A protein and the small-molecule ligand that binds it are described below.
Small molecule (SMILES): CC(=O)N[C@@H]1[C@@H](O)[C@H](O)[C@@H](CO)O[C@H]1O

Binding-site contacts:
Ligand atom O5 contacts residue MET107 of chain 1.A at 4.2 Å.
Ligand atom C3 contacts residue ASN75 of chain 1.A at 3.8 Å.
Ligand atom O6 contacts residue MET107 of chain 1.A at 4.1 Å.
Ligand atom O7 contacts residue ASN75 of chain 1.A at 3.3 Å (h-bond).
Ligand atom C2 contacts residue ASN75 of chain 1.A at 2.5 Å.
Ligand atom C4 contacts residue ASN75 of chain 1.A at 4.2 Å.
Ligand atom N2 contacts residue ASN75 of chain 1.A at 3.0 Å (h-bond).
Ligand atom C7 contacts residue ASN75 of chain 1.A at 3.3 Å.
Ligand atom C1 contacts residue ASN75 of chain 1.A at 1.4 Å.
Ligand atom C1 contacts residue THR77 of chain 1.A at 4.2 Å.
Ligand atom C8 contacts residue ASN75 of chain 1.A at 3.3 Å.
Ligand atom N2 contacts residue THR77 of chain 1.A at 4.5 Å.
Ligand atom O7 contacts residue HIS74 of chain 1.A at 4.2 Å.
Ligand atom O5 contacts residue ASN75 of chain 1.A at 2.3 Å (h-bond).
Ligand atom C5 contacts residue ASN75 of chain 1.A at 3.6 Å.

Sequence of chain 1.A:
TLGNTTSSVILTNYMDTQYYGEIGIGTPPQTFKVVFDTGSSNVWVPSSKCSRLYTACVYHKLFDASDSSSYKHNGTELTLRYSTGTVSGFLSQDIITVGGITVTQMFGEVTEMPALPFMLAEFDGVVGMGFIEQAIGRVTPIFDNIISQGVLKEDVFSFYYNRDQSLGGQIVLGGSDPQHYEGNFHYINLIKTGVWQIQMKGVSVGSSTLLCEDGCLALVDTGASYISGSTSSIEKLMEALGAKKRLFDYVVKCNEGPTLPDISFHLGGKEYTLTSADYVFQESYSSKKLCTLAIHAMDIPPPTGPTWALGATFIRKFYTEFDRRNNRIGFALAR